Binding-site contacts:
Ligand atom N2 contacts residue ASN512 of chain 1.A at 2.8 Å (h-bond).
Ligand atom C1 contacts residue ASN512 of chain 1.A at 1.4 Å.
Ligand atom O6 contacts residue GLU566 of chain 1.A at 2.7 Å (salt-bridge).
Ligand atom O4 contacts residue SER430 of chain 1.A at 4.3 Å.
Ligand atom O6 contacts residue SER430 of chain 1.A at 4.0 Å.
Ligand atom C4 contacts residue ASN512 of chain 1.A at 4.2 Å.
Ligand atom O7 contacts residue ASN512 of chain 1.A at 4.1 Å.
Ligand atom C6 contacts residue PRO432 of chain 1.A at 3.8 Å (hydrophobic).
Ligand atom C5 contacts residue ASN512 of chain 1.A at 3.7 Å.
Ligand atom O5 contacts residue ASN512 of chain 1.A at 2.3 Å (h-bond).
Ligand atom C6 contacts residue SER430 of chain 1.A at 3.8 Å.
Ligand atom C6 contacts residue GLU566 of chain 1.A at 3.8 Å.
Ligand atom C8 contacts residue ASN512 of chain 1.A at 3.3 Å.
Ligand atom C6 contacts residue LEU511 of chain 1.A at 4.5 Å (hydrophobic).
Ligand atom O6 contacts residue LEU511 of chain 1.A at 4.1 Å.
Ligand atom O5 contacts residue LEU511 of chain 1.A at 3.8 Å.
Ligand atom C3 contacts residue ASN512 of chain 1.A at 3.7 Å.
Ligand atom C2 contacts residue ASN512 of chain 1.A at 2.4 Å.
Ligand atom O6 contacts residue PRO432 of chain 1.A at 4.2 Å.
Ligand atom C7 contacts residue ASN512 of chain 1.A at 3.2 Å.

A protein and the small-molecule ligand that binds it are described below.
Small molecule (SMILES): CC(=O)N[C@@H]1[C@@H](O)[C@H](O)[C@@H](CO)O[C@H]1O

Sequence of chain 1.A:
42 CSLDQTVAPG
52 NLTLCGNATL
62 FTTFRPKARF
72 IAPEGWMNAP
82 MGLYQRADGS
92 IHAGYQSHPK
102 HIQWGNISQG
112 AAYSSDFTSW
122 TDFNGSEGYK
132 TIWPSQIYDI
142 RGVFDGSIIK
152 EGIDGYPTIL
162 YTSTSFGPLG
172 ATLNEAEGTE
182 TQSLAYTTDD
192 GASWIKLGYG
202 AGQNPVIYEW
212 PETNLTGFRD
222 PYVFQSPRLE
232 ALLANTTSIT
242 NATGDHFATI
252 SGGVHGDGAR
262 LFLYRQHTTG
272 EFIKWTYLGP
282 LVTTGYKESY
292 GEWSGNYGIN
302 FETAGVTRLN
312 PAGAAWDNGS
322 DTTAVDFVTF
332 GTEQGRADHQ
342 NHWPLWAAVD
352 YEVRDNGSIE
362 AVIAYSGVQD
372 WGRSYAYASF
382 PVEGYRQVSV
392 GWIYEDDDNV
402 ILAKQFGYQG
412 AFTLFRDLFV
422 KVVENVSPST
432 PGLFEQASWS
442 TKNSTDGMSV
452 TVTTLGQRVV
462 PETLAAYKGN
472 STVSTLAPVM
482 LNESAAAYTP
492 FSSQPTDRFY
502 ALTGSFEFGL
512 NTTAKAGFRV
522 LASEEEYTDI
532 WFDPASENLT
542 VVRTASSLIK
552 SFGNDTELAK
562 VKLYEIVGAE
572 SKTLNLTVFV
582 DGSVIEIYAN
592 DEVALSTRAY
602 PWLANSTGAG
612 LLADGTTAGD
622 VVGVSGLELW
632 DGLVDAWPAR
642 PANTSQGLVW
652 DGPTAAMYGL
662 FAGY